Sequence of chain 2.A:
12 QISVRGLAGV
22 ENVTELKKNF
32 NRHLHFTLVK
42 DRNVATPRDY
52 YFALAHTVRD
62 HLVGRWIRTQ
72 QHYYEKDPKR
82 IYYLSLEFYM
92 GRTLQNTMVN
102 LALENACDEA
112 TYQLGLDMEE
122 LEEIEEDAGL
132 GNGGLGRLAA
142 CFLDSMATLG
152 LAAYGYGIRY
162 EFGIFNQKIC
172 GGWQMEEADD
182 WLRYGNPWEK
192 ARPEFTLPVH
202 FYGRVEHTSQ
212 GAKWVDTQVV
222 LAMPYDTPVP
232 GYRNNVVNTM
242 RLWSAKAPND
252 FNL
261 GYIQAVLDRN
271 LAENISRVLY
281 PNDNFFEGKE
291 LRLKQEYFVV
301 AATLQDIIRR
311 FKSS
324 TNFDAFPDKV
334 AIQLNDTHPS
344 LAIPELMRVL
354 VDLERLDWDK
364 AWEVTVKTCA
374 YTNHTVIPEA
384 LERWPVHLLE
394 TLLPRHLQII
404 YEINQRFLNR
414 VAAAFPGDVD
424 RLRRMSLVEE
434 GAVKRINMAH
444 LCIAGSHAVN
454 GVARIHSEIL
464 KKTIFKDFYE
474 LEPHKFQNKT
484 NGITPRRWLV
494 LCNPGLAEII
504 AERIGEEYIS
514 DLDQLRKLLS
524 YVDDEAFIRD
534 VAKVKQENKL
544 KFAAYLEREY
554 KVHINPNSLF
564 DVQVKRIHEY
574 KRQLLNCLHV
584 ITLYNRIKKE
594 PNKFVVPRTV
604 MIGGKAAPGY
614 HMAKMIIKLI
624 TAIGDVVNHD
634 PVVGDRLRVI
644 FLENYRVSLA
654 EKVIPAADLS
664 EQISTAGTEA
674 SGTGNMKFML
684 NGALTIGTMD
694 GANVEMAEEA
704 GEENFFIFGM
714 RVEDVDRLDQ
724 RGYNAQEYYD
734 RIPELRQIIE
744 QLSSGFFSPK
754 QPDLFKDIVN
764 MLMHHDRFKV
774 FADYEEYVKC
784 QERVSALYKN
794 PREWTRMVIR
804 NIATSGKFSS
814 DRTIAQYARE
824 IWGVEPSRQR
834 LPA

Binding-site contacts:
Ligand atom O3 contacts residue ALA673 of chain 2.A at 3.4 Å (h-bond).
Ligand atom N1 contacts residue HIS377 of chain 2.A at 2.9 Å (h-bond).
Ligand atom O4 contacts residue ASN484 of chain 2.A at 3.5 Å (h-bond).
Ligand atom C3 contacts residue GLY675 of chain 2.A at 3.9 Å.
Ligand atom C5 contacts residue GLY135 of chain 2.A at 3.8 Å.
Ligand atom C6 contacts residue HIS377 of chain 2.A at 3.7 Å.
Ligand atom C7 contacts residue HIS377 of chain 2.A at 3.9 Å.
Ligand atom C6 contacts residue ASN484 of chain 2.A at 3.3 Å.
Ligand atom N1 contacts residue ASN284 of chain 2.A at 3.8 Å.
Ligand atom N1 contacts residue THR378 of chain 2.A at 4.0 Å.
Ligand atom O4 contacts residue SER674 of chain 2.A at 3.6 Å.
Ligand atom O2 contacts residue ASN284 of chain 2.A at 2.9 Å (h-bond).
Ligand atom C1 contacts residue HIS377 of chain 2.A at 4.1 Å.
Ligand atom O3 contacts residue GLU672 of chain 2.A at 2.7 Å (salt-bridge).
Ligand atom O2 contacts residue TYR573 of chain 2.A at 3.1 Å (h-bond).
Ligand atom C7 contacts residue ASN284 of chain 2.A at 3.4 Å.
Ligand atom C5 contacts residue LEU136 of chain 2.A at 3.9 Å (hydrophobic).
Ligand atom O6 contacts residue ASN484 of chain 2.A at 2.8 Å (h-bond).
Ligand atom C3 contacts residue GLU672 of chain 2.A at 3.4 Å.
Ligand atom C4 contacts residue ASN484 of chain 2.A at 4.1 Å.
Ligand atom O7 contacts residue ASN284 of chain 2.A at 3.4 Å (h-bond).
Ligand atom C1 contacts residue ASN284 of chain 2.A at 4.1 Å.
Ligand atom O2 contacts residue GLU672 of chain 2.A at 3.2 Å (salt-bridge).
Ligand atom O3 contacts residue SER674 of chain 2.A at 3.1 Å (h-bond).
Ligand atom C2 contacts residue GLU672 of chain 2.A at 3.8 Å.
Ligand atom C4 contacts residue GLY675 of chain 2.A at 3.7 Å.
Ligand atom O5 contacts residue HIS377 of chain 2.A at 3.9 Å.
Ligand atom O6 contacts residue VAL455 of chain 2.A at 3.8 Å.
Ligand atom O5 contacts residue LEU136 of chain 2.A at 3.7 Å.
Ligand atom C6 contacts residue LEU139 of chain 2.A at 4.0 Å (hydrophobic).
Ligand atom C6 contacts residue GLY135 of chain 2.A at 3.8 Å.
Ligand atom O6 contacts residue HIS377 of chain 2.A at 2.8 Å (h-bond).
Ligand atom O4 contacts residue GLY675 of chain 2.A at 2.7 Å (h-bond).
Ligand atom O7 contacts residue LEU136 of chain 2.A at 3.6 Å.
Ligand atom C2 contacts residue ASN284 of chain 2.A at 4.0 Å.
Ligand atom O6 contacts residue LEU139 of chain 2.A at 3.9 Å.
Ligand atom O1 contacts residue GLY135 of chain 2.A at 3.8 Å.
Ligand atom O3 contacts residue GLY675 of chain 2.A at 3.2 Å (h-bond).
Ligand atom C2 contacts residue HIS377 of chain 2.A at 3.5 Å.
Ligand atom O1 contacts residue LEU136 of chain 2.A at 3.5 Å (h-bond).

The protein below binds the small molecule below.
Small molecule (SMILES): NC(=O)[C@]1(O)O[C@H](CO)[C@@H](O)[C@H](O)[C@H]1O